A protein and the small-molecule ligand that binds it are described below.
Small molecule (SMILES): Cc1ccc(-c2nc3ccc(C)cn3c2CC(=O)N(C)C)cc1

Sequence of chain 1.A:
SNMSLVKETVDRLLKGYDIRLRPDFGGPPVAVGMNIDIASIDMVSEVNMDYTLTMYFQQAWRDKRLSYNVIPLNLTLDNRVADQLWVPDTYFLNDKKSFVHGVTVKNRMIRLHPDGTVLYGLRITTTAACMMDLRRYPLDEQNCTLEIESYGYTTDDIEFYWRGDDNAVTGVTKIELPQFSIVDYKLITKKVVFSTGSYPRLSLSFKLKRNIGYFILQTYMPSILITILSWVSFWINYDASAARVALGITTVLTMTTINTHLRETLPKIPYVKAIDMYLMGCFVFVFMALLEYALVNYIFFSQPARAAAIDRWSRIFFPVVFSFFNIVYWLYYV

Sequence of chain 1.B:
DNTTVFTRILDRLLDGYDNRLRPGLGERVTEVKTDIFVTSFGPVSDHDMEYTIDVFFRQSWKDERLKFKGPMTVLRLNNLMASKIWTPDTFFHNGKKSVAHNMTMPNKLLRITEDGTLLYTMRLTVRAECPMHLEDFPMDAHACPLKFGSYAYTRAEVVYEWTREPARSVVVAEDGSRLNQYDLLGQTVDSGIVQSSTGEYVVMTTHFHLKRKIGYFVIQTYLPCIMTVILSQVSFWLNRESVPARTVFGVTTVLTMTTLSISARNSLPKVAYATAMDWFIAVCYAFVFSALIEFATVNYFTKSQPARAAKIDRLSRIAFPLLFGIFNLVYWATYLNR

Binding-site contacts:
Ligand atom C17 contacts residue MET236 of chain 1.B at 3.5 Å (hydrophobic).
Ligand atom C14 contacts residue PRO233 of chain 1.B at 3.5 Å (hydrophobic).
Ligand atom C22 contacts residue MET286 of chain 1.A at 3.3 Å (hydrophobic).
Ligand atom C06 contacts residue ASN265 of chain 1.A at 2.6 Å.
Ligand atom C08 contacts residue PRO233 of chain 1.B at 3.8 Å (hydrophobic).
Ligand atom C03 contacts residue MET286 of chain 1.A at 3.5 Å (hydrophobic).
Ligand atom C11 contacts residue PHE289 of chain 1.A at 3.3 Å (hydrophobic).
Ligand atom C02 contacts residue MET286 of chain 1.A at 3.4 Å (hydrophobic).
Ligand atom C07 contacts residue ILE228 of chain 1.B at 3.3 Å (hydrophobic).
Ligand atom C07 contacts residue ASN265 of chain 1.A at 2.7 Å.
Ligand atom C19 contacts residue PHE289 of chain 1.A at 3.5 Å (hydrophobic).
Ligand atom C13 contacts residue THR262 of chain 1.A at 3.6 Å.
Ligand atom O20 contacts residue MET236 of chain 1.B at 3.4 Å.
Ligand atom C17 contacts residue PHE289 of chain 1.A at 3.8 Å (hydrophobic).
Ligand atom O20 contacts residue PRO233 of chain 1.B at 3.5 Å (h-bond).
Ligand atom C03 contacts residue LEU285 of chain 1.A at 3.8 Å (hydrophobic).
Ligand atom O20 contacts residue LEU232 of chain 1.B at 3.5 Å (h-bond).
Ligand atom C06 contacts residue ILE228 of chain 1.B at 3.1 Å (hydrophobic).
Ligand atom C01 contacts residue ASN265 of chain 1.A at 3.8 Å.
Ligand atom C15 contacts residue THR262 of chain 1.A at 3.7 Å.
Ligand atom C12 contacts residue PRO233 of chain 1.B at 3.9 Å (hydrophobic).
Ligand atom N21 contacts residue PHE289 of chain 1.A at 3.5 Å.
Ligand atom C05 contacts residue ASN265 of chain 1.A at 2.8 Å.
Ligand atom C18 contacts residue PHE289 of chain 1.A at 3.4 Å (hydrophobic).
Ligand atom C23 contacts residue MET236 of chain 1.B at 3.6 Å (hydrophobic).
Ligand atom C04 contacts residue MET286 of chain 1.A at 3.8 Å (hydrophobic).
Ligand atom C14 contacts residue THR262 of chain 1.A at 3.3 Å.
Ligand atom C23 contacts residue LEU232 of chain 1.B at 3.7 Å (hydrophobic).
Ligand atom C13 contacts residue THR237 of chain 1.B at 3.7 Å.
Ligand atom C07 contacts residue MET286 of chain 1.A at 3.7 Å (hydrophobic).
Ligand atom N16 contacts residue PRO233 of chain 1.B at 3.5 Å.
Ligand atom C17 contacts residue THR237 of chain 1.B at 3.7 Å.
Ligand atom C04 contacts residue ASN265 of chain 1.A at 3.1 Å.
Ligand atom C01 contacts residue ASP282 of chain 1.A at 3.1 Å.
Ligand atom N16 contacts residue ASN265 of chain 1.A at 3.7 Å.
Ligand atom C22 contacts residue PHE289 of chain 1.A at 3.2 Å (hydrophobic).
Ligand atom C15 contacts residue PRO233 of chain 1.B at 3.5 Å (hydrophobic).
Ligand atom C08 contacts residue ASN265 of chain 1.A at 3.7 Å.
Ligand atom C02 contacts residue ASN265 of chain 1.A at 3.0 Å.
Ligand atom C03 contacts residue ASN265 of chain 1.A at 3.1 Å.